Sequence of chain 2.A:
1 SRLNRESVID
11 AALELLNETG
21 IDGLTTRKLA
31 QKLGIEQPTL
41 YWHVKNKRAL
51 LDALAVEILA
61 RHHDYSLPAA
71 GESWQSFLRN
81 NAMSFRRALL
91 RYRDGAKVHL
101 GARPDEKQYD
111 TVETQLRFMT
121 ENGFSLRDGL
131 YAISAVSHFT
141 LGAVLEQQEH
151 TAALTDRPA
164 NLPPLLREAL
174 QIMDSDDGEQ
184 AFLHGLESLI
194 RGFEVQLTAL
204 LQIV

Sequence of chain 1.A:
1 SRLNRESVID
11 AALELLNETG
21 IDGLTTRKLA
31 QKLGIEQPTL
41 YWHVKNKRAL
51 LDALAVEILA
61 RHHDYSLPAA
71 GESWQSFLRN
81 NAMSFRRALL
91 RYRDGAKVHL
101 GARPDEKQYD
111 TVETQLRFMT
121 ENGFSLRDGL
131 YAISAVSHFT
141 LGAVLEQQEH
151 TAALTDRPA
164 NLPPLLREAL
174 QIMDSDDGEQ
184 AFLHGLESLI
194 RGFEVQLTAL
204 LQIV

This small molecule binds to this protein.
Small molecule (SMILES): Cc1c2c(c(O)c3c(O)cccc13)C(=O)[C@]1(O)C(=O)C(C(N)=O)=C(O)[C@@H](N(C)C)[C@@H]1C2

Binding-site contacts:
Ligand atom C10 contacts residue PRO104 of chain 1.A at 3.4 Å (hydrophobic).
Ligand atom C1A contacts residue PRO104 of chain 1.A at 3.6 Å (hydrophobic).
Ligand atom O10 contacts residue ARG103 of chain 1.A at 3.5 Å.
Ligand atom O3 contacts residue ASN81 of chain 1.A at 2.8 Å (h-bond).
Ligand atom O3 contacts residue HIS63 of chain 1.A at 2.8 Å (h-bond).
Ligand atom O3 contacts residue GLN115 of chain 1.A at 3.2 Å (h-bond).
Ligand atom O12 contacts residue MG1 of chain 1.C at 2.0 Å.
Ligand atom O11 contacts residue MG1 of chain 1.C at 2.0 Å.
Ligand atom C12 contacts residue MG1 of chain 1.C at 3.1 Å.
Ligand atom C21 contacts residue SER66 of chain 1.A at 3.8 Å.
Ligand atom O21 contacts residue THR111 of chain 1.A at 3.7 Å.
Ligand atom C43 contacts residue ASN81 of chain 1.A at 3.0 Å.
Ligand atom O1 contacts residue VAL112 of chain 1.A at 3.6 Å.
Ligand atom C21 contacts residue HIS63 of chain 1.A at 3.6 Å.
Ligand atom C42 contacts residue SER137 of chain 1.A at 3.5 Å.
Ligand atom O21 contacts residue SER66 of chain 1.A at 2.7 Å (h-bond).
Ligand atom C9 contacts residue MET176 of chain 2.A at 3.2 Å (hydrophobic).
Ligand atom C43 contacts residue SER137 of chain 1.A at 3.4 Å.
Ligand atom O21 contacts residue HIS63 of chain 1.A at 3.0 Å (h-bond).
Ligand atom N21 contacts residue LEU59 of chain 1.A at 3.8 Å.
Ligand atom O12 contacts residue HIS99 of chain 1.A at 3.0 Å (h-bond).
Ligand atom C11 contacts residue MG1 of chain 1.C at 3.1 Å.
Ligand atom C62 contacts residue ILE133 of chain 1.A at 3.7 Å (hydrophobic).
Ligand atom C4 contacts residue ASN81 of chain 1.A at 3.8 Å.
Ligand atom C43 contacts residue ILE133 of chain 1.A at 3.8 Å (hydrophobic).
Ligand atom C4 contacts residue GLN115 of chain 1.A at 3.4 Å.
Ligand atom C1B contacts residue MG1 of chain 1.C at 3.6 Å.
Ligand atom C9 contacts residue LEU173 of chain 2.A at 3.6 Å (hydrophobic).
Ligand atom C8 contacts residue MET176 of chain 2.A at 3.1 Å (hydrophobic).
Ligand atom C42 contacts residue PHE85 of chain 1.A at 3.3 Å (hydrophobic).
Ligand atom N4 contacts residue ASN81 of chain 1.A at 2.7 Å (h-bond).
Ligand atom C2 contacts residue GLN115 of chain 1.A at 3.7 Å.
Ligand atom C5 contacts residue GLN115 of chain 1.A at 3.1 Å.
Ligand atom C41 contacts residue SER137 of chain 1.A at 3.7 Å.
Ligand atom O1C contacts residue PHE85 of chain 1.A at 3.4 Å.
Ligand atom C42 contacts residue ASN81 of chain 1.A at 3.3 Å.
Ligand atom C3 contacts residue GLN115 of chain 1.A at 3.3 Å.
Ligand atom C21 contacts residue GLN115 of chain 1.A at 3.6 Å.
Ligand atom O21 contacts residue GLN115 of chain 1.A at 3.2 Å (h-bond).
Ligand atom O10 contacts residue PRO104 of chain 1.A at 3.4 Å.